Sequence of chain 1.K:
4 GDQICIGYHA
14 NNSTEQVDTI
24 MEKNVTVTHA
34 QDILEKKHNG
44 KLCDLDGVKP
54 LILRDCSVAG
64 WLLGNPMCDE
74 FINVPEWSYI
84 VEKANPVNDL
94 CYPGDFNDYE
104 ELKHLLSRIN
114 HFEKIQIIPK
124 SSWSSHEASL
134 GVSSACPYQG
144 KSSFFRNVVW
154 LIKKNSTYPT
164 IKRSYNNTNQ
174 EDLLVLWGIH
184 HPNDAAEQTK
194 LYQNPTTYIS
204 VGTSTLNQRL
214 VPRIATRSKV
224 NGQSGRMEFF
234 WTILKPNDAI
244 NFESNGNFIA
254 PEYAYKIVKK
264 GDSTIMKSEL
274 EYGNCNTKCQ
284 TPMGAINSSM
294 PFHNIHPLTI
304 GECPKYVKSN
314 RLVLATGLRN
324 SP

This protein binds this small molecule.
Small molecule (SMILES): CC(=O)N[C@H]1[C@H](O[C@H]2[C@H](O)[C@@H](NC(C)=O)CO[C@@H]2CO)O[C@H](CO)[C@@H](O)[C@@H]1O

Sequence of chain 1.G:
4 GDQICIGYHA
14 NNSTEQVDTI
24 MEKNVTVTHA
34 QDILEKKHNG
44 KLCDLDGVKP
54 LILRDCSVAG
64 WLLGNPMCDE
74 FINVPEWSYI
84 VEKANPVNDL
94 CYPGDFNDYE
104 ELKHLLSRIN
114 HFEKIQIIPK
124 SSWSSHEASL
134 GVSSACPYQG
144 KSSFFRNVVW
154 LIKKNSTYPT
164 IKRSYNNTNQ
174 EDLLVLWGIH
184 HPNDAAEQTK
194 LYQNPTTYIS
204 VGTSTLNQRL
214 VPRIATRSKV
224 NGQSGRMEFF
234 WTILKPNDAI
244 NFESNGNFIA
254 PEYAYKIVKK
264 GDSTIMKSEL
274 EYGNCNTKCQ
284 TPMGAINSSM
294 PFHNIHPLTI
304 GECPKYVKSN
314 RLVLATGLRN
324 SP

Binding-site contacts:
Ligand atom C4 contacts residue ASN169 of chain 1.K at 4.4 Å.
Ligand atom C1 contacts residue ASN240 of chain 1.K at 3.6 Å.
Ligand atom C3 contacts residue ASN240 of chain 1.K at 4.0 Å.
Ligand atom N2 contacts residue ASP241 of chain 1.K at 4.3 Å.
Ligand atom C7 contacts residue ASN169 of chain 1.K at 3.4 Å.
Ligand atom O4 contacts residue ASN240 of chain 1.K at 3.6 Å.
Ligand atom N2 contacts residue ALA242 of chain 1.K at 4.3 Å.
Ligand atom C8 contacts residue SER221 of chain 1.G at 3.4 Å.
Ligand atom C3 contacts residue ASN169 of chain 1.K at 4.0 Å.
Ligand atom C8 contacts residue ASN240 of chain 1.K at 3.9 Å.
Ligand atom O7 contacts residue ASN169 of chain 1.K at 3.5 Å (h-bond).
Ligand atom C2 contacts residue ASN169 of chain 1.K at 2.9 Å.
Ligand atom C8 contacts residue ASP241 of chain 1.K at 3.9 Å.
Ligand atom C2 contacts residue ASN240 of chain 1.K at 3.8 Å.
Ligand atom O7 contacts residue ASN240 of chain 1.K at 2.7 Å (h-bond).
Ligand atom C7 contacts residue ASN240 of chain 1.K at 3.9 Å.
Ligand atom C5 contacts residue ASN240 of chain 1.K at 4.1 Å.
Ligand atom C8 contacts residue ASN169 of chain 1.K at 4.4 Å.
Ligand atom N2 contacts residue ASN169 of chain 1.K at 2.9 Å (h-bond).
Ligand atom C8 contacts residue ALA242 of chain 1.K at 3.7 Å (hydrophobic).
Ligand atom O5 contacts residue ASN169 of chain 1.K at 2.4 Å (h-bond).
Ligand atom O7 contacts residue ALA242 of chain 1.K at 4.3 Å.
Ligand atom O5 contacts residue THR171 of chain 1.K at 4.4 Å.
Ligand atom C1 contacts residue ASN169 of chain 1.K at 1.5 Å.
Ligand atom C7 contacts residue ALA242 of chain 1.K at 3.9 Å (hydrophobic).
Ligand atom C5 contacts residue ASN169 of chain 1.K at 3.5 Å.
Ligand atom C4 contacts residue ASN240 of chain 1.K at 4.3 Å.
Ligand atom N2 contacts residue ASN240 of chain 1.K at 3.2 Å (h-bond).